A protein and the small-molecule ligand that binds it are described below.
Small molecule (SMILES): CC(=O)N[C@@H]1[C@@H](O)[C@H](O)[C@@H](CO)O[C@H]1O

Sequence of chain 1.A:
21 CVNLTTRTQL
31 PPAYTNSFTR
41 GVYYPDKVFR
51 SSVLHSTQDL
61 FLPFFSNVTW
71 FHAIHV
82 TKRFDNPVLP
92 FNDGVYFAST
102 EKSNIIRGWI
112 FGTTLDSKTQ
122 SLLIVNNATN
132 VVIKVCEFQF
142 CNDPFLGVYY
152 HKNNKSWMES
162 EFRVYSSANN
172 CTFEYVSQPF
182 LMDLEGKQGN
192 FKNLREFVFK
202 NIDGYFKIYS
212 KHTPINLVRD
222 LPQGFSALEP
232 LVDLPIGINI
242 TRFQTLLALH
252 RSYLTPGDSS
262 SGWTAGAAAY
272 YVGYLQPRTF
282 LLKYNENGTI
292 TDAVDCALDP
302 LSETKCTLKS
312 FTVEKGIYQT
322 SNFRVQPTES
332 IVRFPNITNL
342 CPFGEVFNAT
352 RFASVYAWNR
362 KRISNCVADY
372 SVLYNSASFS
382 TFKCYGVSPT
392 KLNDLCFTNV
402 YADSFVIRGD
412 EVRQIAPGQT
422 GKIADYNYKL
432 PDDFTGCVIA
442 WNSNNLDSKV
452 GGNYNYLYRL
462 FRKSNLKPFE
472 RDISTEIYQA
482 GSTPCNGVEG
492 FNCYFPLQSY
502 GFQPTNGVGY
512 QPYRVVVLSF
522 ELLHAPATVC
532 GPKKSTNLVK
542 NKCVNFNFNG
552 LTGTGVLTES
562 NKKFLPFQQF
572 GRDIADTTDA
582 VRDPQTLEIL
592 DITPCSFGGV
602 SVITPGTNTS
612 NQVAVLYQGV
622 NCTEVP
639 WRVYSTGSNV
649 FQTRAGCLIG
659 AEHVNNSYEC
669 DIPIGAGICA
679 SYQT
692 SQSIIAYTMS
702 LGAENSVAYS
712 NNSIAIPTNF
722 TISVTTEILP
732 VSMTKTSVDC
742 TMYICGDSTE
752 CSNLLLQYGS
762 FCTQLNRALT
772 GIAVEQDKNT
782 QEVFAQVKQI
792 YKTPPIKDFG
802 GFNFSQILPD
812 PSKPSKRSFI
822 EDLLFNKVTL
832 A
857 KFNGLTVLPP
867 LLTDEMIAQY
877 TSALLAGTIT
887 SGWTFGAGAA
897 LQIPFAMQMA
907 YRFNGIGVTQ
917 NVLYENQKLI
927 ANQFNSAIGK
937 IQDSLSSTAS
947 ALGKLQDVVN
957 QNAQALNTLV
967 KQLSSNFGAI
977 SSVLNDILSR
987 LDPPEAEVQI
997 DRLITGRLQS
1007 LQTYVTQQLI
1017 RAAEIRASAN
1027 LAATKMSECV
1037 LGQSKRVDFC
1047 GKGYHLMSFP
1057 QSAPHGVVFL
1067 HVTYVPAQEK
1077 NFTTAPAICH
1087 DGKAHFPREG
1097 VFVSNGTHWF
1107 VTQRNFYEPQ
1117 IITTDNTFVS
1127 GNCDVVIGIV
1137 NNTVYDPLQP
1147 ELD

Binding-site contacts:
Ligand atom N2 contacts residue ASN804 of chain 1.A at 2.9 Å (h-bond).
Ligand atom C7 contacts residue ASN804 of chain 1.A at 2.9 Å.
Ligand atom O7 contacts residue ASN804 of chain 1.A at 3.3 Å (h-bond).
Ligand atom O5 contacts residue SER806 of chain 1.A at 3.0 Å (h-bond).
Ligand atom C5 contacts residue SER806 of chain 1.A at 3.6 Å.
Ligand atom C4 contacts residue ASN804 of chain 1.A at 4.2 Å.
Ligand atom C6 contacts residue SER806 of chain 1.A at 3.8 Å.
Ligand atom C1 contacts residue ASN804 of chain 1.A at 1.4 Å.
Ligand atom O5 contacts residue ASN804 of chain 1.A at 2.3 Å (h-bond).
Ligand atom C1 contacts residue SER806 of chain 1.A at 3.5 Å.
Ligand atom C3 contacts residue ASN804 of chain 1.A at 3.8 Å.
Ligand atom C2 contacts residue ASN804 of chain 1.A at 2.5 Å.
Ligand atom C8 contacts residue ASN804 of chain 1.A at 3.5 Å.
Ligand atom C5 contacts residue ASN804 of chain 1.A at 3.6 Å.